Binding-site contacts:
Ligand atom O5 contacts residue ASN259 of chain 6.O at 2.3 Å (h-bond).
Ligand atom C2 contacts residue ASN259 of chain 6.O at 2.4 Å.
Ligand atom C8 contacts residue THR116 of chain 6.N at 4.3 Å.
Ligand atom C4 contacts residue LYS181 of chain 6.N at 3.6 Å.
Ligand atom C3 contacts residue LYS115 of chain 6.N at 4.3 Å.
Ligand atom C1 contacts residue ASN259 of chain 6.O at 1.4 Å.
Ligand atom C8 contacts residue LEU257 of chain 6.O at 4.1 Å (hydrophobic).
Ligand atom N2 contacts residue THR116 of chain 6.N at 4.1 Å.
Ligand atom C5 contacts residue ASN259 of chain 6.O at 3.6 Å.
Ligand atom O3 contacts residue LYS115 of chain 6.N at 3.6 Å (salt-bridge).
Ligand atom C4 contacts residue ASN259 of chain 6.O at 4.2 Å.
Ligand atom O7 contacts residue ASN259 of chain 6.O at 3.2 Å (h-bond).
Ligand atom N2 contacts residue ASN259 of chain 6.O at 2.8 Å (h-bond).
Ligand atom C3 contacts residue ASN259 of chain 6.O at 3.7 Å.
Ligand atom C7 contacts residue ASN259 of chain 6.O at 3.2 Å.
Ligand atom O4 contacts residue LYS181 of chain 6.N at 2.7 Å (salt-bridge).
Ligand atom C5 contacts residue LYS181 of chain 6.N at 3.4 Å.
Ligand atom C8 contacts residue ASN259 of chain 6.O at 4.2 Å.
Ligand atom C8 contacts residue ALA258 of chain 6.O at 3.7 Å (hydrophobic).
Ligand atom O4 contacts residue PHE118 of chain 6.N at 4.1 Å.
Ligand atom O6 contacts residue LYS181 of chain 6.N at 3.4 Å (salt-bridge).
Ligand atom C6 contacts residue LYS181 of chain 6.N at 3.4 Å.

Sequence of chain 6.N:
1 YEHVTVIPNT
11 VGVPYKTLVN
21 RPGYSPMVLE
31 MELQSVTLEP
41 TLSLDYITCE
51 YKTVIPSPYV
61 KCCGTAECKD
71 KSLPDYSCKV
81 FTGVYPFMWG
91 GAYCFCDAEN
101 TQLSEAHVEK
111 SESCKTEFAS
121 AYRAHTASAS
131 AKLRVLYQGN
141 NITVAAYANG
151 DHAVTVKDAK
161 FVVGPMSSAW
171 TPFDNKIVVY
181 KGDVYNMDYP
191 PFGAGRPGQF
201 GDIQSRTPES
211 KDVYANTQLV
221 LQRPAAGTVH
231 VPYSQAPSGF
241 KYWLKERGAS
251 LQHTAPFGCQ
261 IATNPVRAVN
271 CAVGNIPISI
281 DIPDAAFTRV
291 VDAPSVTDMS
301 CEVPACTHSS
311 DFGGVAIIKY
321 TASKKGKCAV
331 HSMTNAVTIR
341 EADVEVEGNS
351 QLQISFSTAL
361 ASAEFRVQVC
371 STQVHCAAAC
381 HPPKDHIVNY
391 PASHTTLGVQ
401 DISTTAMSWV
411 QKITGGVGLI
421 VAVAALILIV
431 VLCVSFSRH

Sequence of chain 6.O:
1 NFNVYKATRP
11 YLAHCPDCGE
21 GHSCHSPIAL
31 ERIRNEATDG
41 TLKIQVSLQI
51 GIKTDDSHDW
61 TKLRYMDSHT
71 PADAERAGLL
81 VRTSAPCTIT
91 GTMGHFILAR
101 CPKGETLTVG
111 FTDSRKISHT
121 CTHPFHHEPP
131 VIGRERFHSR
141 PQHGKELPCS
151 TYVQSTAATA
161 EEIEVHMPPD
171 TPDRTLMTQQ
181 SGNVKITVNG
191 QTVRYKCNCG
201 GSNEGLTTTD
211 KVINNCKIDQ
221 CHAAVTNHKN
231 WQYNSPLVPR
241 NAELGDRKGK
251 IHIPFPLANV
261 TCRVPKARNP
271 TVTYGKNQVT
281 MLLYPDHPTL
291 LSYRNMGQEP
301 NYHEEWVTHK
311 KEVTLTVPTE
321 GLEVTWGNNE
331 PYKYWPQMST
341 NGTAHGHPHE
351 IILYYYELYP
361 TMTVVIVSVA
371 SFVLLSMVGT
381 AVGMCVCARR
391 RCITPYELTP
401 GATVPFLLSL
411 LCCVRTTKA

A small-molecule ligand and the protein it binds are described below.
Small molecule (SMILES): CC(=O)N[C@@H]1[C@@H](O)[C@H](O)[C@@H](CO)O[C@H]1O